The protein below binds the small molecule below.
Small molecule (SMILES): CC(=O)N[C@@H]1[C@@H](O)[C@H](O)[C@@H](CO)O[C@H]1O

Sequence of chain 1.A:
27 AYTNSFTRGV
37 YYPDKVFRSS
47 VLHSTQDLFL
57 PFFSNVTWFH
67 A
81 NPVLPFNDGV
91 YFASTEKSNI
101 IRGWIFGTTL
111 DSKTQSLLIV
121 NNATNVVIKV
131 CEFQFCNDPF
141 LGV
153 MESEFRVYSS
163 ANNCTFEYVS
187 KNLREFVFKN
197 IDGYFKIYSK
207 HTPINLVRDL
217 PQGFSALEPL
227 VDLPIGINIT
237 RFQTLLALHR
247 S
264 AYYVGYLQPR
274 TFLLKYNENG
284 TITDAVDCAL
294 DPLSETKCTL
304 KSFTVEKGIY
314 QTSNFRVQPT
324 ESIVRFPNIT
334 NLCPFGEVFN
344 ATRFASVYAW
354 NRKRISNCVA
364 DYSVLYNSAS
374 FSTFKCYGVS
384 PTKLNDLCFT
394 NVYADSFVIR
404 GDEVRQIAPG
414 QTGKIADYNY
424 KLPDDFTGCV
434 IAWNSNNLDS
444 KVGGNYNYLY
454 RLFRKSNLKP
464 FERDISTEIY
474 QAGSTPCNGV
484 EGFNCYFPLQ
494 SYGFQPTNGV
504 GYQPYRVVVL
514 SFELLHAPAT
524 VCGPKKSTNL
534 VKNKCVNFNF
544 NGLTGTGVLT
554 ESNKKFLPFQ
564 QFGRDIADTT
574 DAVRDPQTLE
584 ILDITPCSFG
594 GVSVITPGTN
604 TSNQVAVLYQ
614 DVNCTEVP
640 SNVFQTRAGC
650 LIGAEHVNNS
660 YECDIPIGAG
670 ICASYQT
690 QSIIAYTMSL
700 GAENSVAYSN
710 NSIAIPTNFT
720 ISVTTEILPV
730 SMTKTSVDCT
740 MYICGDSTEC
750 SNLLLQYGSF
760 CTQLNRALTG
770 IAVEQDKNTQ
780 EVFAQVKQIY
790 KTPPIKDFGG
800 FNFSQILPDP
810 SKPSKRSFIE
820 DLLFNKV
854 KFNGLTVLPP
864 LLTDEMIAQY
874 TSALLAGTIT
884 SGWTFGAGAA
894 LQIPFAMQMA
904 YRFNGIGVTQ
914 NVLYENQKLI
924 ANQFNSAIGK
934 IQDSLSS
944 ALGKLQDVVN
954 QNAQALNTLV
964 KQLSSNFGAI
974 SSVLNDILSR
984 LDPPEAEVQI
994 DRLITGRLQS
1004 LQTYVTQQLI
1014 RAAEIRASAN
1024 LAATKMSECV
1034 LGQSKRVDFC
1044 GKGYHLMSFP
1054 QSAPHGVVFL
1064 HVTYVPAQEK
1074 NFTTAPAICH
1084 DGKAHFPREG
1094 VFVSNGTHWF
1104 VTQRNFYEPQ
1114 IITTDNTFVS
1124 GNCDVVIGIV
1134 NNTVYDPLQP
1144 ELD

Binding-site contacts:
Ligand atom C2 contacts residue ASN165 of chain 1.A at 2.5 Å.
Ligand atom O5 contacts residue GLU132 of chain 1.A at 4.0 Å.
Ligand atom O6 contacts residue ASN164 of chain 1.A at 4.3 Å.
Ligand atom C6 contacts residue ASN165 of chain 1.A at 4.4 Å.
Ligand atom C3 contacts residue ASN165 of chain 1.A at 3.8 Å.
Ligand atom O6 contacts residue ASN165 of chain 1.A at 3.8 Å.
Ligand atom C7 contacts residue ASN165 of chain 1.A at 3.9 Å.
Ligand atom N2 contacts residue ASN165 of chain 1.A at 2.9 Å (h-bond).
Ligand atom O5 contacts residue ASN165 of chain 1.A at 2.4 Å (h-bond).
Ligand atom C1 contacts residue GLU132 of chain 1.A at 3.6 Å.
Ligand atom C5 contacts residue ASN165 of chain 1.A at 3.7 Å.
Ligand atom C4 contacts residue ASN165 of chain 1.A at 4.3 Å.
Ligand atom C1 contacts residue ASN165 of chain 1.A at 1.4 Å.